This small molecule binds to this protein.
Small molecule (SMILES): CC(=O)N[C@@H]1[C@@H](O)[C@H](O)[C@@H](CO)O[C@H]1O

Sequence of chain 1.D:
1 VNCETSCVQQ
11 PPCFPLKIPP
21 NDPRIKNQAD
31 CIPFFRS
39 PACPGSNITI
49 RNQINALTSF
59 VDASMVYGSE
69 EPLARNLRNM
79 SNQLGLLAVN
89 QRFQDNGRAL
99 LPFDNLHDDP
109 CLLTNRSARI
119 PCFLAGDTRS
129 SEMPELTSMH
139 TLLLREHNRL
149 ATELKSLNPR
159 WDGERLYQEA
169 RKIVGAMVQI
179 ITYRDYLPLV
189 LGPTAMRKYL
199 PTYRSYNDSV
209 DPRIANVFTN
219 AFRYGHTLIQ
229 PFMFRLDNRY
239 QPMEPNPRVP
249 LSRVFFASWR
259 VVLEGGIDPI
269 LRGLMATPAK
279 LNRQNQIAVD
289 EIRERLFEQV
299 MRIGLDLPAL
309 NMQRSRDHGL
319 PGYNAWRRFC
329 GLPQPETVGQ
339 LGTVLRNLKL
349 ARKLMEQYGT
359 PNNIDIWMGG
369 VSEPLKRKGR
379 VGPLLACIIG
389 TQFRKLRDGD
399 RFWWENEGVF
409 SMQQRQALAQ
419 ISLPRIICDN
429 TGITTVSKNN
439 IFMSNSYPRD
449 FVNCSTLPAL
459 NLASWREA

Binding-site contacts:
Ligand atom C1 contacts residue ASN113 of chain 1.D at 1.4 Å.
Ligand atom C1 contacts residue ALA116 of chain 1.D at 4.3 Å (hydrophobic).
Ligand atom C5 contacts residue ALA116 of chain 1.D at 4.5 Å (hydrophobic).
Ligand atom C2 contacts residue ASN113 of chain 1.D at 2.5 Å.
Ligand atom C4 contacts residue ASN113 of chain 1.D at 4.2 Å.
Ligand atom C5 contacts residue SER115 of chain 1.D at 4.0 Å.
Ligand atom C2 contacts residue TRP257 of chain 1.D at 3.6 Å (hydrophobic).
Ligand atom O7 contacts residue TRP257 of chain 1.D at 3.2 Å.
Ligand atom C7 contacts residue ASN113 of chain 1.D at 3.8 Å.
Ligand atom O6 contacts residue ALA116 of chain 1.D at 3.7 Å.
Ligand atom N2 contacts residue ASN113 of chain 1.D at 2.9 Å (h-bond).
Ligand atom C1 contacts residue SER115 of chain 1.D at 4.1 Å.
Ligand atom C6 contacts residue LEU261 of chain 1.D at 4.1 Å (hydrophobic).
Ligand atom N2 contacts residue TRP257 of chain 1.D at 4.1 Å.
Ligand atom O6 contacts residue SER115 of chain 1.D at 3.9 Å.
Ligand atom O5 contacts residue TRP257 of chain 1.D at 3.8 Å.
Ligand atom C6 contacts residue ALA116 of chain 1.D at 4.2 Å (hydrophobic).
Ligand atom C5 contacts residue ASN113 of chain 1.D at 3.6 Å.
Ligand atom C3 contacts residue ASN113 of chain 1.D at 3.8 Å.
Ligand atom C7 contacts residue TRP257 of chain 1.D at 3.9 Å (hydrophobic).
Ligand atom O5 contacts residue ASN113 of chain 1.D at 2.4 Å (h-bond).
Ligand atom C1 contacts residue TRP257 of chain 1.D at 4.0 Å (hydrophobic).
Ligand atom O5 contacts residue ALA116 of chain 1.D at 3.5 Å.
Ligand atom O5 contacts residue SER115 of chain 1.D at 4.2 Å.
Ligand atom C4 contacts residue TRP257 of chain 1.D at 4.5 Å (hydrophobic).
Ligand atom O7 contacts residue ASN113 of chain 1.D at 4.2 Å.